This protein binds this small molecule.
Small molecule (SMILES): CC(=O)N[C@H]1[C@@H](O[P](=O)(O)O[P](=O)(O)OC[C@H]2O[C@@H](n3ccc(=O)[nH]c3=O)[C@H](O)[C@@H]2O)O[C@H](CO)[C@H](O)[C@@H]1O

Sequence of chain 1.A:
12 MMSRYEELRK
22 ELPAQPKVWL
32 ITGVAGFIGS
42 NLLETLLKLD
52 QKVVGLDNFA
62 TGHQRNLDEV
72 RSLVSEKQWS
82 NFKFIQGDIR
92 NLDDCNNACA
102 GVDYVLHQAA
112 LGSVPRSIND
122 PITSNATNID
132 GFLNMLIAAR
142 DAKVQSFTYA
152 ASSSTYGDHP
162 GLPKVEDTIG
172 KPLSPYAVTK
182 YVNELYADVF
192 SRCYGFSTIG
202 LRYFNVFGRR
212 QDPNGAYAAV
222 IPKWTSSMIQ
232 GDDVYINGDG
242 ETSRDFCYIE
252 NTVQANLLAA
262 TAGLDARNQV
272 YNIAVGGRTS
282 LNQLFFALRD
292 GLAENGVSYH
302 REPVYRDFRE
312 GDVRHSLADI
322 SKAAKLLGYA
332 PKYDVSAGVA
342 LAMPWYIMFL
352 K

Binding-site contacts:
Ligand atom O3' contacts residue NAD1 of chain 1.B at 3.5 Å.
Ligand atom O4' contacts residue NAD1 of chain 1.B at 3.4 Å.
Ligand atom C8' contacts residue ARG245 of chain 1.A at 3.5 Å.
Ligand atom N3 contacts residue TYR236 of chain 1.A at 2.7 Å (h-bond).
Ligand atom O7' contacts residue SER155 of chain 1.A at 3.2 Å.
Ligand atom O4' contacts residue TYR177 of chain 1.A at 3.0 Å (h-bond).
Ligand atom N3 contacts residue ASN238 of chain 1.A at 3.5 Å (h-bond).
Ligand atom O1B contacts residue ASN206 of chain 1.A at 3.2 Å (h-bond).
Ligand atom O1B contacts residue ARG245 of chain 1.A at 2.7 Å (salt-bridge).
Ligand atom O5B contacts residue ARG310 of chain 1.A at 3.5 Å (salt-bridge).
Ligand atom O3' contacts residue SER153 of chain 1.A at 3.4 Å (h-bond).
Ligand atom O2A contacts residue VAL221 of chain 1.A at 2.8 Å (h-bond).
Ligand atom PB contacts residue ASN206 of chain 1.A at 3.4 Å.
Ligand atom O2B contacts residue ARG310 of chain 1.A at 3.0 Å (salt-bridge).
Ligand atom O3' contacts residue SER154 of chain 1.A at 3.1 Å (h-bond).
Ligand atom N3 contacts residue TRP225 of chain 1.A at 3.4 Å (h-bond).
Ligand atom O2' contacts residue ASN238 of chain 1.A at 3.0 Å (h-bond).
Ligand atom C2 contacts residue TYR236 of chain 1.A at 3.5 Å (hydrophobic).
Ligand atom N1 contacts residue ASN238 of chain 1.A at 3.3 Å (h-bond).
Ligand atom C4 contacts residue TYR236 of chain 1.A at 3.5 Å (hydrophobic).
Ligand atom O1A contacts residue ARG310 of chain 1.A at 2.9 Å (salt-bridge).
Ligand atom N2' contacts residue ASN206 of chain 1.A at 3.2 Å (h-bond).
Ligand atom C8' contacts residue SER154 of chain 1.A at 3.4 Å.
Ligand atom C6' contacts residue TYR177 of chain 1.A at 3.4 Å (hydrophobic).
Ligand atom C4' contacts residue NAD1 of chain 1.B at 3.2 Å.
Ligand atom O2 contacts residue TYR236 of chain 1.A at 3.5 Å (h-bond).
Ligand atom O6' contacts residue SER114 of chain 1.A at 2.7 Å (h-bond).
Ligand atom O4B contacts residue LEU282 of chain 1.A at 3.5 Å.
Ligand atom O3B contacts residue ASP313 of chain 1.A at 2.7 Å (salt-bridge).
Ligand atom O4' contacts residue SER153 of chain 1.A at 2.6 Å (h-bond).
Ligand atom O4 contacts residue TYR236 of chain 1.A at 3.5 Å (h-bond).
Ligand atom O4 contacts residue TRP225 of chain 1.A at 3.5 Å (h-bond).
Ligand atom C2 contacts residue ASN238 of chain 1.A at 3.2 Å.
Ligand atom C4 contacts residue TRP225 of chain 1.A at 3.5 Å (hydrophobic).
Ligand atom C3B contacts residue ASP313 of chain 1.A at 3.5 Å.
Ligand atom O2 contacts residue ASN238 of chain 1.A at 2.8 Å (h-bond).
Ligand atom O2 contacts residue ILE237 of chain 1.A at 3.4 Å.
Ligand atom O3A contacts residue ASN206 of chain 1.A at 3.1 Å (h-bond).
Ligand atom O3' contacts residue TYR204 of chain 1.A at 3.4 Å (h-bond).
Ligand atom C8' contacts residue SER317 of chain 1.A at 3.5 Å.